Sequence of chain 9.A:
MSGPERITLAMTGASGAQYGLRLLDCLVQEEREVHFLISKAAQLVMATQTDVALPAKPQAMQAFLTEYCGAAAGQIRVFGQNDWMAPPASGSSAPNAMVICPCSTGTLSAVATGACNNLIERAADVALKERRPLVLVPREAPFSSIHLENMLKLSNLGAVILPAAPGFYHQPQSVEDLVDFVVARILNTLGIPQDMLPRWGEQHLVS

Sequence of chain 11.A:
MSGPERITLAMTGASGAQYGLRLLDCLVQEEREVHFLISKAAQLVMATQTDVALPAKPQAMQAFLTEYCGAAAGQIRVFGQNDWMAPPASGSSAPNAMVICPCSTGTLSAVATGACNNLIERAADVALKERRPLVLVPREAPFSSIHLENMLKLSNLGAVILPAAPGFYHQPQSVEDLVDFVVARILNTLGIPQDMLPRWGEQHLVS

Sequence of chain 1.A:
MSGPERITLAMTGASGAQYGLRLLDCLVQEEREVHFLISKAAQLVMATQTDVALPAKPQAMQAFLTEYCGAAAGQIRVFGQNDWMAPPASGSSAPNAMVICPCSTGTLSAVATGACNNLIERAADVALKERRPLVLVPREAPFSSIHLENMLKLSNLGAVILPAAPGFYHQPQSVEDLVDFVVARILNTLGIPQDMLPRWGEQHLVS

Binding-site contacts:
Ligand atom CAF contacts residue ARG122 of chain 1.A at 3.6 Å.
Ligand atom OAE contacts residue LYS129 of chain 1.A at 3.8 Å.
Ligand atom OAE contacts residue ARG139 of chain 11.A at 3.7 Å.
Ligand atom OAH contacts residue ARG122 of chain 1.A at 3.4 Å (salt-bridge).
Ligand atom CAG contacts residue TYR169 of chain 9.A at 3.6 Å (hydrophobic).
Ligand atom PAJ contacts residue GLU140 of chain 11.A at 3.5 Å.
Ligand atom OAC contacts residue ARG185 of chain 9.A at 3.1 Å (salt-bridge).
Ligand atom CAB contacts residue TYR169 of chain 9.A at 3.7 Å (hydrophobic).
Ligand atom OAD contacts residue SER90 of chain 1.A at 3.6 Å (h-bond).
Ligand atom CAA contacts residue ALA89 of chain 1.A at 3.8 Å (hydrophobic).
Ligand atom OAH contacts residue GLY91 of chain 1.A at 3.9 Å.
Ligand atom OAE contacts residue ARG122 of chain 1.A at 2.9 Å (salt-bridge).
Ligand atom OAC contacts residue TYR169 of chain 9.A at 3.0 Å (h-bond).
Ligand atom CAG contacts residue FMN1 of chain 9.C at 3.4 Å.
Ligand atom OAC contacts residue ARG139 of chain 11.A at 3.2 Å (salt-bridge).
Ligand atom CAF contacts residue SER90 of chain 1.A at 3.7 Å.
Ligand atom PAJ contacts residue LYS129 of chain 1.A at 3.7 Å.
Ligand atom OAD contacts residue ARG185 of chain 9.A at 2.7 Å (salt-bridge).
Ligand atom PAJ contacts residue TYR169 of chain 9.A at 3.8 Å.
Ligand atom OAH contacts residue SER90 of chain 1.A at 2.8 Å (h-bond).
Ligand atom CAA contacts residue TRP200 of chain 9.A at 3.7 Å (hydrophobic).
Ligand atom CAI contacts residue SER90 of chain 1.A at 3.6 Å.
Ligand atom OAE contacts residue GLU140 of chain 11.A at 2.4 Å (salt-bridge).
Ligand atom OAD contacts residue GLU140 of chain 11.A at 3.8 Å.
Ligand atom CAB contacts residue TRP200 of chain 9.A at 3.8 Å (hydrophobic).
Ligand atom PAJ contacts residue ARG185 of chain 9.A at 3.6 Å.
Ligand atom CAA contacts residue FMN1 of chain 9.C at 3.6 Å.
Ligand atom CAF contacts residue FMN1 of chain 9.C at 3.4 Å.
Ligand atom CAG contacts residue SER90 of chain 1.A at 3.8 Å.
Ligand atom PAJ contacts residue ARG122 of chain 1.A at 3.8 Å.
Ligand atom CAF contacts residue ALA89 of chain 1.A at 3.5 Å (hydrophobic).
Ligand atom PAJ contacts residue SER90 of chain 1.A at 3.7 Å.
Ligand atom OAC contacts residue GLU140 of chain 11.A at 3.8 Å.
Ligand atom OAD contacts residue LYS129 of chain 1.A at 2.7 Å (salt-bridge).
Ligand atom CAI contacts residue FMN1 of chain 9.C at 3.6 Å.
Ligand atom CAA contacts residue TRP84 of chain 1.A at 3.4 Å (hydrophobic).
Ligand atom OAH contacts residue TYR169 of chain 9.A at 3.8 Å.
Ligand atom CAG contacts residue ARG122 of chain 1.A at 3.7 Å.
Ligand atom OAD contacts residue GLY91 of chain 1.A at 2.8 Å (h-bond).
Ligand atom CAB contacts residue FMN1 of chain 9.C at 3.7 Å.

A protein and the small-molecule ligand that binds it are described below.
Small molecule (SMILES): CC(C)=CCOP(=O)(O)O